Binding-site contacts:
Ligand atom C7 contacts residue ASN82 of chain 2.B at 3.6 Å.
Ligand atom C7 contacts residue GLU72 of chain 2.B at 4.0 Å.
Ligand atom N2 contacts residue GLY78 of chain 2.B at 4.4 Å.
Ligand atom C8 contacts residue LYS75 of chain 2.B at 3.6 Å.
Ligand atom O3 contacts residue GLU72 of chain 2.B at 4.5 Å.
Ligand atom O7 contacts residue ASN82 of chain 2.B at 3.9 Å.
Ligand atom N2 contacts residue ASN82 of chain 2.B at 3.0 Å (h-bond).
Ligand atom N2 contacts residue LYS75 of chain 2.B at 4.5 Å.
Ligand atom C8 contacts residue GLY78 of chain 2.B at 3.6 Å.
Ligand atom C4 contacts residue ASN82 of chain 2.B at 4.1 Å.
Ligand atom O7 contacts residue ASN79 of chain 2.B at 3.4 Å (h-bond).
Ligand atom O7 contacts residue GLU72 of chain 2.B at 4.4 Å.
Ligand atom C7 contacts residue GLY78 of chain 2.B at 4.2 Å.
Ligand atom C8 contacts residue ASN79 of chain 2.B at 3.9 Å.
Ligand atom C3 contacts residue ASN82 of chain 2.B at 3.8 Å.
Ligand atom C7 contacts residue LYS75 of chain 2.B at 3.3 Å.
Ligand atom C7 contacts residue ASN79 of chain 2.B at 3.9 Å.
Ligand atom O7 contacts residue LYS75 of chain 2.B at 2.4 Å (salt-bridge).
Ligand atom C1 contacts residue ASN82 of chain 2.B at 1.4 Å.
Ligand atom C2 contacts residue ASN82 of chain 2.B at 2.4 Å.
Ligand atom O5 contacts residue ASN82 of chain 2.B at 2.4 Å (h-bond).
Ligand atom C8 contacts residue GLU72 of chain 2.B at 3.5 Å.
Ligand atom C5 contacts residue ASN82 of chain 2.B at 3.7 Å.
Ligand atom O6 contacts residue ARG291 of chain 2.A at 4.1 Å.

Sequence of chain 2.A:
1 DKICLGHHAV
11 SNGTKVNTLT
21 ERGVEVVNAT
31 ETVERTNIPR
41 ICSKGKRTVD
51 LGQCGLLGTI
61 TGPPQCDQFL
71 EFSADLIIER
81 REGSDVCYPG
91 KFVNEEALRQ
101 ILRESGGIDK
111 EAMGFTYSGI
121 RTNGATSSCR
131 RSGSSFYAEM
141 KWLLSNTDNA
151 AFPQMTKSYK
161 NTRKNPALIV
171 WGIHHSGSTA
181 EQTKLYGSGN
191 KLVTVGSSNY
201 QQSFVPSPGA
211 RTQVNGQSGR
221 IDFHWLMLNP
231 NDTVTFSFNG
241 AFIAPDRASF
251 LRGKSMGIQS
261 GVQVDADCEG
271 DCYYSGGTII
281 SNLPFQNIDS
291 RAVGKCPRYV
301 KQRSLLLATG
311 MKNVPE

Sequence of chain 2.B:
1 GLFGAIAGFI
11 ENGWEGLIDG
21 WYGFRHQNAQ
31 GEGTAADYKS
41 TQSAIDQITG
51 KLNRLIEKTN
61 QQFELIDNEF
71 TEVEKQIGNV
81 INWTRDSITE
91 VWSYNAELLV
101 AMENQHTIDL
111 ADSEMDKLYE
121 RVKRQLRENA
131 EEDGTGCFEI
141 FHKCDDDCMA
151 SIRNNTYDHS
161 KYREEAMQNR

A small-molecule ligand and the protein it binds are described below.
Small molecule (SMILES): CC(=O)N[C@@H]1[C@@H](O)[C@H](O)[C@@H](CO)O[C@H]1O